Sequence of chain 34.A:
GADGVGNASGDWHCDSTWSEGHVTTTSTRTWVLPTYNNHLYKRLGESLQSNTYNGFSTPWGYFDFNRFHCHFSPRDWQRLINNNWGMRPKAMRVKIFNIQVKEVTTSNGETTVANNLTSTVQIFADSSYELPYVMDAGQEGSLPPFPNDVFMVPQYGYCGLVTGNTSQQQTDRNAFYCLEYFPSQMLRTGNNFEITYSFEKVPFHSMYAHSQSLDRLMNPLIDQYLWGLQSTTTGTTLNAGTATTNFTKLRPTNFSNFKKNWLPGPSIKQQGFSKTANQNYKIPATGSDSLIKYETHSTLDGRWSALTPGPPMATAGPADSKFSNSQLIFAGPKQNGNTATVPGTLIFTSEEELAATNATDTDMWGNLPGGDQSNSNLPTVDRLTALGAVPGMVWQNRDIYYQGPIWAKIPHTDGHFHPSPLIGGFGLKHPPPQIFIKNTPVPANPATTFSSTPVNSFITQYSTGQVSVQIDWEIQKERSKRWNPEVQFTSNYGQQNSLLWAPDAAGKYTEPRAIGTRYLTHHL

Binding-site contacts:
Ligand atom N7 contacts residue PRO419 of chain 34.A at 4.3 Å.
Ligand atom N7 contacts residue SER420 of chain 34.A at 3.9 Å.
Ligand atom C6 contacts residue VAL202 of chain 34.A at 3.9 Å (hydrophobic).
Ligand atom C5 contacts residue PRO419 of chain 34.A at 3.7 Å (hydrophobic).
Ligand atom C5 contacts residue SER420 of chain 34.A at 4.3 Å.
Ligand atom C6 contacts residue PRO203 of chain 34.A at 4.4 Å (hydrophobic).
Ligand atom N6 contacts residue SER420 of chain 34.A at 4.0 Å.
Ligand atom N6 contacts residue GLY425 of chain 34.A at 4.1 Å.
Ligand atom C6 contacts residue SER420 of chain 34.A at 4.3 Å.
Ligand atom C6 contacts residue GLY427 of chain 34.A at 3.7 Å.
Ligand atom C4 contacts residue PRO203 of chain 34.A at 4.2 Å (hydrophobic).
Ligand atom C2 contacts residue PRO419 of chain 34.A at 4.0 Å (hydrophobic).
Ligand atom O4' contacts residue PRO419 of chain 34.A at 4.3 Å.
Ligand atom N6 contacts residue VAL202 of chain 34.A at 4.0 Å.
Ligand atom C8 contacts residue PRO203 of chain 34.A at 4.4 Å (hydrophobic).
Ligand atom C1' contacts residue HIS418 of chain 34.A at 4.1 Å.
Ligand atom N3 contacts residue PRO203 of chain 34.A at 4.4 Å.
Ligand atom C2 contacts residue VAL202 of chain 34.A at 4.3 Å (hydrophobic).
Ligand atom N3 contacts residue PRO419 of chain 34.A at 4.3 Å.
Ligand atom N1 contacts residue PRO419 of chain 34.A at 3.5 Å (h-bond).
Ligand atom N9 contacts residue PRO203 of chain 34.A at 4.2 Å.
Ligand atom O2P contacts residue HIS416 of chain 34.A at 2.8 Å (h-bond).
Ligand atom C6 contacts residue PRO419 of chain 34.A at 3.2 Å (hydrophobic).
Ligand atom N7 contacts residue HIS418 of chain 34.A at 4.4 Å.
Ligand atom O4' contacts residue HIS418 of chain 34.A at 4.1 Å.
Ligand atom N9 contacts residue HIS418 of chain 34.A at 4.3 Å.
Ligand atom C2' contacts residue PRO203 of chain 34.A at 4.0 Å (hydrophobic).
Ligand atom N6 contacts residue GLY427 of chain 34.A at 2.8 Å (h-bond).
Ligand atom N6 contacts residue PHE426 of chain 34.A at 3.8 Å.
Ligand atom N6 contacts residue PRO419 of chain 34.A at 3.4 Å (h-bond).
Ligand atom N1 contacts residue GLY427 of chain 34.A at 2.7 Å (h-bond).
Ligand atom O2P contacts residue PRO419 of chain 34.A at 4.2 Å.
Ligand atom C5 contacts residue PRO203 of chain 34.A at 4.3 Å (hydrophobic).
Ligand atom C8 contacts residue HIS418 of chain 34.A at 3.7 Å.
Ligand atom C2 contacts residue GLY427 of chain 34.A at 3.4 Å.
Ligand atom N1 contacts residue VAL202 of chain 34.A at 3.7 Å.
Ligand atom C4 contacts residue PRO419 of chain 34.A at 4.2 Å (hydrophobic).
Ligand atom P contacts residue HIS416 of chain 34.A at 4.0 Å.
Ligand atom O1P contacts residue HIS416 of chain 34.A at 4.2 Å.
Ligand atom O5' contacts residue PRO419 of chain 34.A at 3.9 Å.

A protein and the small-molecule ligand that binds it are described below.
Small molecule (SMILES): Nc1ncnc2c1ncn2[C@H]1C[C@H](O)[C@@H](COP(=O)(O)O)O1